Binding-site contacts:
Ligand atom C3 contacts residue ASN282 of chain 1.C at 3.8 Å.
Ligand atom C6 contacts residue ASN282 of chain 1.C at 4.3 Å.
Ligand atom C4 contacts residue ASN282 of chain 1.C at 4.2 Å.
Ligand atom C7 contacts residue ASN282 of chain 1.C at 3.7 Å.
Ligand atom C1 contacts residue ASN282 of chain 1.C at 1.4 Å.
Ligand atom C2 contacts residue ASN282 of chain 1.C at 2.4 Å.
Ligand atom C7 contacts residue ASN280 of chain 1.C at 4.3 Å.
Ligand atom C8 contacts residue ASN280 of chain 1.C at 3.8 Å.
Ligand atom N2 contacts residue ASN282 of chain 1.C at 2.9 Å (h-bond).
Ligand atom C5 contacts residue ASN282 of chain 1.C at 3.7 Å.
Ligand atom O5 contacts residue ASN282 of chain 1.C at 2.4 Å (h-bond).
Ligand atom O7 contacts residue ASN282 of chain 1.C at 4.0 Å.

A protein and the small-molecule ligand that binds it are described below.
Small molecule (SMILES): CC(=O)N[C@@H]1[C@@H](O)[C@H](O)[C@@H](CO)O[C@H]1O

Sequence of chain 1.C:
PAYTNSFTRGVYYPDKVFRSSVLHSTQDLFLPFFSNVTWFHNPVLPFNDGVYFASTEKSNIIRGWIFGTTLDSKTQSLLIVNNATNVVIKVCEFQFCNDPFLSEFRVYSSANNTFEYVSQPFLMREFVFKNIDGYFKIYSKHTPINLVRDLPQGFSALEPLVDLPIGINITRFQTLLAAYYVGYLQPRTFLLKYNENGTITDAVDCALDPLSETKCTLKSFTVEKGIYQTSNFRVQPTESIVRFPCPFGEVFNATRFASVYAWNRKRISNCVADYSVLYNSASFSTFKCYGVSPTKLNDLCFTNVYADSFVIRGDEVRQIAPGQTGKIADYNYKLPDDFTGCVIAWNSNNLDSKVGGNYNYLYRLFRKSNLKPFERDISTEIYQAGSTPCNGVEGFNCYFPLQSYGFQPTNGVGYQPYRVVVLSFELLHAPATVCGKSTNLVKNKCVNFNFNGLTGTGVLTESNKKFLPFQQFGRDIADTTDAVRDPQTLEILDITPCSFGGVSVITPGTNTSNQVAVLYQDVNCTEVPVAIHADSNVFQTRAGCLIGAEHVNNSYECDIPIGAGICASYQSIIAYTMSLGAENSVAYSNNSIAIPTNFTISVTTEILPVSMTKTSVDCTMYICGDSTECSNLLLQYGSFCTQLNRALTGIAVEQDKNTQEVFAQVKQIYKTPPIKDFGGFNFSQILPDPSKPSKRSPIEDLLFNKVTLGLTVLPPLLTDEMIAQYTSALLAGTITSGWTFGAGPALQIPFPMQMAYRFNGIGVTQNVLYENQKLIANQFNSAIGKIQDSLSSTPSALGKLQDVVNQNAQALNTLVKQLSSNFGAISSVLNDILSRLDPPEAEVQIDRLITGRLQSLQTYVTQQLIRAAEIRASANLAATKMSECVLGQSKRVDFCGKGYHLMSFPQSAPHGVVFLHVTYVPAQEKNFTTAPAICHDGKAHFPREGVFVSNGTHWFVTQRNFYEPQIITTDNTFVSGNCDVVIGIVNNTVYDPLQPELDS